Sequence of chain 1.I:
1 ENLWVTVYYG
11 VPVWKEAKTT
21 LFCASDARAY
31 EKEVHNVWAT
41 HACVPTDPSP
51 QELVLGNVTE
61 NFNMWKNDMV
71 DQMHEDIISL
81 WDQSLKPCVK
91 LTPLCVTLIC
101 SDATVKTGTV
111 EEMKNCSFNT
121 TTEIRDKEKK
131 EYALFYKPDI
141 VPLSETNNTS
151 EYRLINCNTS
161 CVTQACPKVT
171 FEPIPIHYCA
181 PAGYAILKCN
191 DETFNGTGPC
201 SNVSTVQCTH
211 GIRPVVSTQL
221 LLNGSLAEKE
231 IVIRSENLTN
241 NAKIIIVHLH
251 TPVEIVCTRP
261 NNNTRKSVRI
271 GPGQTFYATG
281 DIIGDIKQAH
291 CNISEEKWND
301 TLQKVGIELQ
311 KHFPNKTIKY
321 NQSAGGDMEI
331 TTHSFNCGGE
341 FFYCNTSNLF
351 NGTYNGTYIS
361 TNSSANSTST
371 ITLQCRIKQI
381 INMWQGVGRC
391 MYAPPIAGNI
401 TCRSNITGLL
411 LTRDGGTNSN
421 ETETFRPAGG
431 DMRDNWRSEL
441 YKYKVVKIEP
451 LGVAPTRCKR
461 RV

Sequence of chain 1.L:
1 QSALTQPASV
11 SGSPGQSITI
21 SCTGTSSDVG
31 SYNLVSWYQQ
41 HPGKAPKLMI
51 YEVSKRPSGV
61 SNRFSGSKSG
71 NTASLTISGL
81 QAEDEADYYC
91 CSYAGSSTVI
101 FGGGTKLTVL

A protein and the small-molecule ligand that binds it are described below.
Small molecule (SMILES): CC(=O)N[C@H]1[C@H](O[C@H]2[C@H](O)[C@@H](NC(C)=O)CO[C@@H]2CO)O[C@H](CO)[C@@H](O[C@@H]2O[C@H](CO[C@@H]3O[C@H](CO[C@H]4O[C@H](CO)[C@@H](O)[C@H](O)[C@@H]4O)[C@@H](O)[C@H](O)[C@@H]3O)[C@@H](O)[C@H](O[C@H]3O[C@H](CO)[C@@H](O)[C@H](O)[C@@H]3O[C@H]3O[C@H](CO)[C@@H](O)[C@H](O)[C@@H]3O)[C@@H]2O)[C@@H]1O

Sequence of chain 1.K:
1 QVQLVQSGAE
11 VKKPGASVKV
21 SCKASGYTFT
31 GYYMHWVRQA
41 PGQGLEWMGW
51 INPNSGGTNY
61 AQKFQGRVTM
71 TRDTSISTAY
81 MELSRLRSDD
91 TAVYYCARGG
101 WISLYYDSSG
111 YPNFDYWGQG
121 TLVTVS

Binding-site contacts:
Ligand atom C3 contacts residue ASP115 of chain 1.K at 4.0 Å.
Ligand atom O4 contacts residue ASP115 of chain 1.K at 3.2 Å (salt-bridge).
Ligand atom C3 contacts residue TYR51 of chain 1.L at 3.8 Å (hydrophobic).
Ligand atom C8 contacts residue TRP101 of chain 1.K at 4.3 Å (hydrophobic).
Ligand atom C7 contacts residue ASN292 of chain 1.I at 3.3 Å.
Ligand atom O6 contacts residue ASN113 of chain 1.K at 3.9 Å.
Ligand atom C6 contacts residue TRP101 of chain 1.K at 4.0 Å (hydrophobic).
Ligand atom O6 contacts residue THR372 of chain 1.I at 4.3 Å.
Ligand atom C3 contacts residue ASN292 of chain 1.I at 3.7 Å.
Ligand atom C1 contacts residue TYR106 of chain 1.K at 3.8 Å (hydrophobic).
Ligand atom C6 contacts residue TYR106 of chain 1.K at 4.3 Å (hydrophobic).
Ligand atom O7 contacts residue HIS290 of chain 1.I at 2.9 Å (h-bond).
Ligand atom C4 contacts residue ASP115 of chain 1.K at 4.2 Å.
Ligand atom C6 contacts residue THR372 of chain 1.I at 3.4 Å.
Ligand atom O3 contacts residue ASP115 of chain 1.K at 3.8 Å.
Ligand atom C1 contacts residue ASN292 of chain 1.I at 1.4 Å.
Ligand atom C2 contacts residue ASN292 of chain 1.I at 2.3 Å.
Ligand atom O6 contacts residue TYR111 of chain 1.K at 3.9 Å.
Ligand atom C4 contacts residue ASN292 of chain 1.I at 4.2 Å.
Ligand atom O5 contacts residue THR372 of chain 1.I at 3.4 Å (h-bond).
Ligand atom C4 contacts residue TYR106 of chain 1.K at 3.9 Å (hydrophobic).
Ligand atom O3 contacts residue TYR51 of chain 1.L at 3.9 Å.
Ligand atom O3 contacts residue SER58 of chain 1.L at 3.7 Å.
Ligand atom O3 contacts residue LYS55 of chain 1.L at 3.1 Å (salt-bridge).
Ligand atom C5 contacts residue ASN292 of chain 1.I at 3.6 Å.
Ligand atom C5 contacts residue THR372 of chain 1.I at 4.0 Å.
Ligand atom O3 contacts residue TYR32 of chain 1.K at 3.5 Å (h-bond).
Ligand atom C8 contacts residue SER103 of chain 1.K at 3.5 Å.
Ligand atom O6 contacts residue ARG98 of chain 1.K at 4.1 Å.
Ligand atom C5 contacts residue TRP101 of chain 1.K at 3.9 Å (hydrophobic).
Ligand atom C3 contacts residue LYS55 of chain 1.L at 3.8 Å.
Ligand atom N2 contacts residue ASN292 of chain 1.I at 2.7 Å (h-bond).
Ligand atom C4 contacts residue LYS55 of chain 1.L at 3.7 Å.
Ligand atom O5 contacts residue ASN292 of chain 1.I at 2.4 Å (h-bond).
Ligand atom C7 contacts residue HIS290 of chain 1.I at 4.0 Å.
Ligand atom C1 contacts residue HIS290 of chain 1.I at 4.2 Å.
Ligand atom O4 contacts residue LYS55 of chain 1.L at 2.7 Å (salt-bridge).
Ligand atom O6 contacts residue TYR32 of chain 1.K at 4.2 Å.
Ligand atom O4 contacts residue ARG98 of chain 1.K at 4.0 Å.
Ligand atom O7 contacts residue ASN292 of chain 1.I at 3.5 Å (h-bond).